A protein and the small-molecule ligand that binds it are described below.
Small molecule (SMILES): Cc1cccc(O)c1

Binding-site contacts:
Ligand atom C1 contacts residue LEU11 of chain 1.T at 3.8 Å (hydrophobic).
Ligand atom C7 contacts residue ALA14 of chain 1.T at 3.6 Å (hydrophobic).
Ligand atom O1 contacts residue LEU11 of chain 1.T at 4.5 Å.
Ligand atom C3 contacts residue ALA14 of chain 1.T at 4.4 Å (hydrophobic).
Ligand atom C1 contacts residue VAL10 of chain 1.S at 4.3 Å (hydrophobic).
Ligand atom C1 contacts residue CYS11 of chain 1.S at 3.8 Å (hydrophobic).
Ligand atom O1 contacts residue CYS11 of chain 1.S at 2.8 Å (h-bond).
Ligand atom O1 contacts residue SER9 of chain 1.S at 3.3 Å (h-bond).
Ligand atom O1 contacts residue VAL10 of chain 1.S at 3.4 Å.
Ligand atom C2 contacts residue CYS11 of chain 1.S at 3.9 Å (hydrophobic).
Ligand atom C4 contacts residue HIS10 of chain 1.T at 4.5 Å.
Ligand atom C6 contacts residue LEU11 of chain 1.T at 3.6 Å (hydrophobic).
Ligand atom C6 contacts residue CYS7 of chain 1.T at 4.4 Å (hydrophobic).
Ligand atom C6 contacts residue CYS6 of chain 1.S at 3.1 Å (hydrophobic).
Ligand atom C5 contacts residue HIS10 of chain 1.T at 4.4 Å.
Ligand atom C2 contacts residue LEU11 of chain 1.T at 4.2 Å (hydrophobic).
Ligand atom C4 contacts residue LEU11 of chain 1.T at 4.0 Å (hydrophobic).
Ligand atom C3 contacts residue LEU16 of chain 1.S at 4.2 Å (hydrophobic).
Ligand atom C1 contacts residue CYS6 of chain 1.S at 3.2 Å (hydrophobic).
Ligand atom C3 contacts residue LEU11 of chain 1.T at 4.2 Å (hydrophobic).
Ligand atom C2 contacts residue LEU16 of chain 1.S at 4.2 Å (hydrophobic).
Ligand atom C7 contacts residue LEU16 of chain 1.S at 3.5 Å (hydrophobic).
Ligand atom C5 contacts residue LEU11 of chain 1.T at 3.6 Å (hydrophobic).
Ligand atom C5 contacts residue CYS6 of chain 1.S at 4.4 Å (hydrophobic).
Ligand atom O1 contacts residue CYS6 of chain 1.S at 2.5 Å (h-bond).

Sequence of chain 1.T:
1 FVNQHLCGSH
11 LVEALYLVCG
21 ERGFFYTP

Sequence of chain 1.S:
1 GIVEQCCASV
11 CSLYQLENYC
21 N